This small molecule binds to this protein.
Small molecule (SMILES): CC(=O)N[C@@H]1[C@@H](O)[C@H](O[C@@H]2O[C@H](CO)[C@H](O)[C@H](O[C@]3(C(=O)O)C[C@H](O)[C@@H](NC(C)=O)[C@H]([C@H](O)[C@H](O)CO)O3)[C@H]2O)[C@@H](CO)O[C@H]1O

Binding-site contacts:
Ligand atom O5 contacts residue ASN283 of chain 33.A at 3.7 Å.
Ligand atom O6 contacts residue ALA273 of chain 33.A at 3.7 Å.
Ligand atom N5 contacts residue PRO231 of chain 33.C at 3.0 Å (h-bond).
Ligand atom O6 contacts residue PRO274 of chain 33.A at 3.6 Å.
Ligand atom C5 contacts residue ASN275 of chain 33.A at 3.5 Å.
Ligand atom O1B contacts residue ARG104 of chain 33.C at 3.0 Å (salt-bridge).
Ligand atom O6 contacts residue GLY282 of chain 33.A at 3.5 Å.
Ligand atom O4 contacts residue ASP232 of chain 33.C at 2.8 Å (salt-bridge).
Ligand atom O10 contacts residue ARG270 of chain 33.A at 3.6 Å.
Ligand atom O3 contacts residue ASP91 of chain 33.C at 3.5 Å.
Ligand atom C5 contacts residue GLY282 of chain 33.A at 3.8 Å.
Ligand atom O6 contacts residue ASN283 of chain 33.A at 3.0 Å (h-bond).
Ligand atom C5 contacts residue PRO274 of chain 33.A at 3.9 Å (hydrophobic).
Ligand atom O2 contacts residue ASP91 of chain 33.C at 2.5 Å (salt-bridge).
Ligand atom C5 contacts residue PRO231 of chain 33.C at 3.7 Å (hydrophobic).
Ligand atom N5 contacts residue ASN275 of chain 33.A at 3.4 Å (h-bond).
Ligand atom C3 contacts residue ARG104 of chain 33.C at 3.8 Å.
Ligand atom O4 contacts residue ARG95 of chain 33.C at 3.5 Å.
Ligand atom C11 contacts residue GLY234 of chain 33.C at 3.8 Å.
Ligand atom O4 contacts residue PRO231 of chain 33.C at 3.9 Å.
Ligand atom C11 contacts residue PRO231 of chain 33.C at 3.5 Å (hydrophobic).
Ligand atom C4 contacts residue ASP232 of chain 33.C at 3.4 Å.
Ligand atom C4 contacts residue ASN275 of chain 33.A at 3.7 Å.
Ligand atom C11 contacts residue ILE233 of chain 33.C at 3.6 Å (hydrophobic).
Ligand atom C1 contacts residue ARG104 of chain 33.C at 3.8 Å.
Ligand atom C6 contacts residue ALA273 of chain 33.A at 3.8 Å (hydrophobic).
Ligand atom C10 contacts residue ASN275 of chain 33.A at 3.3 Å.
Ligand atom O10 contacts residue ASN275 of chain 33.A at 3.0 Å (h-bond).
Ligand atom C1 contacts residue ASN283 of chain 33.A at 3.4 Å.
Ligand atom C4 contacts residue PRO231 of chain 33.C at 3.6 Å (hydrophobic).
Ligand atom O2 contacts residue PRO274 of chain 33.A at 3.4 Å.
Ligand atom C10 contacts residue PRO231 of chain 33.C at 3.8 Å (hydrophobic).
Ligand atom C6 contacts residue GLY282 of chain 33.A at 3.6 Å.
Ligand atom O7 contacts residue PRO274 of chain 33.A at 3.6 Å.
Ligand atom O4 contacts residue ASN275 of chain 33.A at 3.0 Å (h-bond).
Ligand atom O2 contacts residue GLY282 of chain 33.A at 3.8 Å.
Ligand atom C11 contacts residue ASP232 of chain 33.C at 3.6 Å.
Ligand atom C6 contacts residue ASN283 of chain 33.A at 3.8 Å.
Ligand atom C2 contacts residue ASP91 of chain 33.C at 3.2 Å.
Ligand atom C5 contacts residue ASN283 of chain 33.A at 3.8 Å.

Sequence of chain 33.A:
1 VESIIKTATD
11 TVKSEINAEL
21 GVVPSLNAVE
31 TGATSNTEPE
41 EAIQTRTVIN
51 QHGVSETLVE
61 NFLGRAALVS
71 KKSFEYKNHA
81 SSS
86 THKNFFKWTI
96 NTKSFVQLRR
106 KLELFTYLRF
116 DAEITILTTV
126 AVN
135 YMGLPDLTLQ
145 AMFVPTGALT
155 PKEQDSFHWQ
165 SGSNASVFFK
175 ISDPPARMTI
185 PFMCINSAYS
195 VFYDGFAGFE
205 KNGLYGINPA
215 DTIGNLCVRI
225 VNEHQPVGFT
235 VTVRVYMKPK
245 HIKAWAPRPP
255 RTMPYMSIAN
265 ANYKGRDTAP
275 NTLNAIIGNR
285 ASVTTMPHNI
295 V

Sequence of chain 33.C:
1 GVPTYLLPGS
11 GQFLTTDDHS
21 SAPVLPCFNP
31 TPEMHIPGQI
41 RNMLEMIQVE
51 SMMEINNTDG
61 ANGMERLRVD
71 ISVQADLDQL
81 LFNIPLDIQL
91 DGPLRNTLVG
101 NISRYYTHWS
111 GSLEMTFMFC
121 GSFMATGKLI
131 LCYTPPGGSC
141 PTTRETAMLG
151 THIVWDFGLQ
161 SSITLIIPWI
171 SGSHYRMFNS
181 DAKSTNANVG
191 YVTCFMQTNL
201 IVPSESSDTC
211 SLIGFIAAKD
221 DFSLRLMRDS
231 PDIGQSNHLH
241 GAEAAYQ